This protein binds this small molecule.
Small molecule (SMILES): CC(=O)N[C@H]1[C@H](O[C@H]2[C@H](O)[C@@H](NC(C)=O)CO[C@@H]2CO)O[C@H](CO)[C@@H](O[C@@H]2O[C@H](CO[C@H]3O[C@H](CO)[C@@H](O)[C@H](O)[C@@H]3O)[C@@H](O)[C@H](O[C@H]3O[C@H](CO)[C@@H](O)[C@H](O)[C@@H]3O)[C@@H]2O)[C@@H]1O

Binding-site contacts:
Ligand atom O7 contacts residue ASN257 of chain 1.A at 4.3 Å.
Ligand atom C8 contacts residue ASN370 of chain 1.A at 3.9 Å.
Ligand atom C5 contacts residue NAG1 of chain 1.GB at 4.2 Å.
Ligand atom O4 contacts residue LYS202 of chain 1.A at 4.4 Å.
Ligand atom C1 contacts residue SER439 of chain 1.A at 3.9 Å.
Ligand atom C1 contacts residue NAG1 of chain 1.GB at 3.8 Å.
Ligand atom C3 contacts residue SER439 of chain 1.A at 4.2 Å.
Ligand atom C1 contacts residue ASN257 of chain 1.A at 1.5 Å.
Ligand atom C6 contacts residue ARG372 of chain 1.A at 4.4 Å.
Ligand atom C7 contacts residue ASN257 of chain 1.A at 3.8 Å.
Ligand atom C4 contacts residue ASN257 of chain 1.A at 4.2 Å.
Ligand atom O7 contacts residue THR436 of chain 1.A at 4.1 Å.
Ligand atom C5 contacts residue ASN257 of chain 1.A at 3.7 Å.
Ligand atom O6 contacts residue ASP206 of chain 1.A at 4.4 Å.
Ligand atom O5 contacts residue ASN257 of chain 1.A at 2.4 Å (h-bond).
Ligand atom C7 contacts residue ASN370 of chain 1.A at 4.4 Å.
Ligand atom O3 contacts residue LYS202 of chain 1.A at 4.3 Å.
Ligand atom C3 contacts residue LYS438 of chain 1.A at 3.7 Å.
Ligand atom C6 contacts residue NAG1 of chain 1.GB at 4.4 Å.
Ligand atom C7 contacts residue SER439 of chain 1.A at 4.5 Å.
Ligand atom N2 contacts residue ASN257 of chain 1.A at 2.8 Å (h-bond).
Ligand atom N2 contacts residue SER439 of chain 1.A at 3.5 Å.
Ligand atom C4 contacts residue LYS438 of chain 1.A at 4.0 Å.
Ligand atom C2 contacts residue SER439 of chain 1.A at 4.1 Å.
Ligand atom C8 contacts residue VAL249 of chain 1.A at 4.0 Å (hydrophobic).
Ligand atom C5 contacts residue LYS438 of chain 1.A at 3.6 Å.
Ligand atom C3 contacts residue ASN257 of chain 1.A at 3.7 Å.
Ligand atom O7 contacts residue LYS438 of chain 1.A at 2.9 Å (salt-bridge).
Ligand atom C8 contacts residue PHE369 of chain 1.A at 3.7 Å (hydrophobic).
Ligand atom C8 contacts residue LEU256 of chain 1.A at 3.7 Å (hydrophobic).
Ligand atom O4 contacts residue LYS438 of chain 1.A at 3.8 Å.
Ligand atom C1 contacts residue LYS438 of chain 1.A at 4.2 Å.
Ligand atom O7 contacts residue ASN370 of chain 1.A at 4.2 Å.
Ligand atom O7 contacts residue CYS437 of chain 1.A at 3.6 Å.
Ligand atom C8 contacts residue LYS438 of chain 1.A at 3.9 Å.
Ligand atom O5 contacts residue LYS438 of chain 1.A at 4.3 Å.
Ligand atom C2 contacts residue ASN257 of chain 1.A at 2.4 Å.
Ligand atom O5 contacts residue NAG1 of chain 1.GB at 3.5 Å.
Ligand atom O3 contacts residue CYS437 of chain 1.A at 3.9 Å.
Ligand atom C7 contacts residue LYS438 of chain 1.A at 3.9 Å.

Sequence of chain 1.A:
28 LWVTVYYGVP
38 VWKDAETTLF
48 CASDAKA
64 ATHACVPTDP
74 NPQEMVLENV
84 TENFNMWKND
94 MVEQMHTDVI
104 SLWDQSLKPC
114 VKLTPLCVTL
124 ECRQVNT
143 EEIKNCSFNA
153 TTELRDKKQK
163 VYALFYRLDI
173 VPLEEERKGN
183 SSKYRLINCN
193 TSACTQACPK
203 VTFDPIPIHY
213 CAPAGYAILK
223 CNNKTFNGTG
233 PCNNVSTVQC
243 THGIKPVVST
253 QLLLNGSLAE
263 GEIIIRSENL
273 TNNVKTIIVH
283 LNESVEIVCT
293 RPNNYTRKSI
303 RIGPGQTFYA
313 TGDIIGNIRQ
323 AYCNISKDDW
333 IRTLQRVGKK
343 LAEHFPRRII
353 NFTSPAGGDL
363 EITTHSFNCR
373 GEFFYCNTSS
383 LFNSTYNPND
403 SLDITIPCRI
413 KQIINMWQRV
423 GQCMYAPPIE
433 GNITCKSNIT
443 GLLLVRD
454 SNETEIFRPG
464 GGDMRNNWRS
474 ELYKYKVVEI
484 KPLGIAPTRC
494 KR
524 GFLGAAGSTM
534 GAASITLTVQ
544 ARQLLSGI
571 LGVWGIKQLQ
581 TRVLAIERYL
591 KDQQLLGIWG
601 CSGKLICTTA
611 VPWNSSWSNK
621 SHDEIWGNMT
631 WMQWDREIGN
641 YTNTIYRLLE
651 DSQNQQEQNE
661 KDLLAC